Binding-site contacts:
Ligand atom CB contacts residue GLU206 of chain 1.A at 3.7 Å.
Ligand atom OE1 contacts residue THR98 of chain 1.A at 4.0 Å.
Ligand atom CD contacts residue LYS176 of chain 1.A at 3.6 Å.
Ligand atom C contacts residue THR98 of chain 1.A at 3.7 Å.
Ligand atom CA contacts residue THR205 of chain 1.A at 3.6 Å.
Ligand atom CG contacts residue GLU206 of chain 1.A at 4.1 Å.
Ligand atom OXT contacts residue SER96 of chain 1.A at 2.8 Å (h-bond).
Ligand atom OXT contacts residue CYS97 of chain 1.A at 3.1 Å (h-bond).
Ligand atom C contacts residue THR205 of chain 1.A at 3.6 Å.
Ligand atom N contacts residue SER204 of chain 1.A at 3.9 Å.
Ligand atom OE2 contacts residue ARG62 of chain 1.A at 2.7 Å (salt-bridge).
Ligand atom N contacts residue LYS176 of chain 1.A at 4.1 Å.
Ligand atom N contacts residue THR205 of chain 1.A at 3.0 Å (h-bond).
Ligand atom OXT contacts residue THR98 of chain 1.A at 2.8 Å (h-bond).
Ligand atom C contacts residue CYS97 of chain 1.A at 3.3 Å (hydrophobic).
Ligand atom CD contacts residue MET23 of chain 1.A at 4.2 Å (hydrophobic).
Ligand atom O contacts residue THR205 of chain 1.A at 2.7 Å (h-bond).
Ligand atom N contacts residue GLU206 of chain 1.A at 2.4 Å (salt-bridge).
Ligand atom CG contacts residue LYS176 of chain 1.A at 3.7 Å.
Ligand atom CB contacts residue THR98 of chain 1.A at 4.1 Å.
Ligand atom C contacts residue SER96 of chain 1.A at 3.5 Å.
Ligand atom CD contacts residue SER96 of chain 1.A at 3.8 Å.
Ligand atom CG contacts residue TYR172 of chain 1.A at 4.0 Å (hydrophobic).
Ligand atom CB contacts residue SER137 of chain 1.A at 4.3 Å.
Ligand atom C contacts residue SER204 of chain 1.A at 3.8 Å.
Ligand atom OE1 contacts residue SER96 of chain 1.A at 2.6 Å (h-bond).
Ligand atom N contacts residue MET23 of chain 1.A at 3.4 Å (h-bond).
Ligand atom O contacts residue CYS97 of chain 1.A at 2.7 Å (h-bond).
Ligand atom O contacts residue SER96 of chain 1.A at 3.6 Å.
Ligand atom OE2 contacts residue LYS176 of chain 1.A at 2.8 Å (salt-bridge).
Ligand atom OE1 contacts residue MET23 of chain 1.A at 4.3 Å.
Ligand atom OE1 contacts residue ARG62 of chain 1.A at 3.4 Å (salt-bridge).
Ligand atom CD contacts residue ARG62 of chain 1.A at 3.5 Å.
Ligand atom OE2 contacts residue MET23 of chain 1.A at 3.7 Å.
Ligand atom O contacts residue THR98 of chain 1.A at 3.9 Å.
Ligand atom CB contacts residue SER204 of chain 1.A at 3.6 Å.
Ligand atom CA contacts residue GLU206 of chain 1.A at 3.1 Å.
Ligand atom CA contacts residue SER204 of chain 1.A at 3.1 Å.
Ligand atom O contacts residue GLY203 of chain 1.A at 3.8 Å.
Ligand atom O contacts residue SER204 of chain 1.A at 3.3 Å.

Sequence of chain 2.A:
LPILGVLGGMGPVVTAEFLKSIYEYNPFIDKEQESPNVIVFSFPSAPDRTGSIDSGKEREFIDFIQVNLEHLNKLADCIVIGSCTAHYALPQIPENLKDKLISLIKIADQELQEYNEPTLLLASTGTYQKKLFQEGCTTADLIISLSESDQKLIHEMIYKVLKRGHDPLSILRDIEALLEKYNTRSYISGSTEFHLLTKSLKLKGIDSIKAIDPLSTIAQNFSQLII

This protein binds this small molecule.
Small molecule (SMILES): N[C@@H](CCC(=O)O)C(=O)O

Sequence of chain 1.A:
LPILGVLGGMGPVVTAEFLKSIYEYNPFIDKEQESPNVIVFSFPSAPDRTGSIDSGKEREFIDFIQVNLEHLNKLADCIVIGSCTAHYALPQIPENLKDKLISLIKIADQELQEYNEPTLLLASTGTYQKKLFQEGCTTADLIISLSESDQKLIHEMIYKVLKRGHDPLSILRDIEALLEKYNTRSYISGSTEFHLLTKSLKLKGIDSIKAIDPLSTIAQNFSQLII